Sequence of chain 1.B:
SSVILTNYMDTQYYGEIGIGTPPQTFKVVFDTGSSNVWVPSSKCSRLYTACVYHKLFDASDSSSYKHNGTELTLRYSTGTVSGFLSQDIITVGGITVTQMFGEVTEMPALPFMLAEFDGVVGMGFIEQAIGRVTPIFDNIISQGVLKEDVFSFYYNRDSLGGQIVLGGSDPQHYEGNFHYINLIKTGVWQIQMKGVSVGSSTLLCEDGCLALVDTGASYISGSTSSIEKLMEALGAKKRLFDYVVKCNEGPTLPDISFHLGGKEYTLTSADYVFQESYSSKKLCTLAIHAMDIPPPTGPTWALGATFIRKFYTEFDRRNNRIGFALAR

The small molecule below binds the protein below.
Small molecule (SMILES): COC(=O)Cn1ccc2ccc(OC[C@H]3CNCC(=O)N3c3ccc(OCCCOCc4ccccc4OC)cc3)cc21

Binding-site contacts:
Ligand atom C33 contacts residue VAL104 of chain 1.B at 3.4 Å (hydrophobic).
Ligand atom C19 contacts residue ALA222 of chain 1.B at 3.1 Å (hydrophobic).
Ligand atom C19 contacts residue GLY221 of chain 1.B at 3.5 Å.
Ligand atom C7 contacts residue PRO40 of chain 1.B at 3.4 Å (hydrophobic).
Ligand atom C21 contacts residue ASP31 of chain 1.B at 3.5 Å.
Ligand atom C22 contacts residue ASP219 of chain 1.B at 3.4 Å.
Ligand atom C31 contacts residue TRP38 of chain 1.B at 3.5 Å (hydrophobic).
Ligand atom O4 contacts residue THR11 of chain 1.B at 2.2 Å (h-bond).
Ligand atom C22 contacts residue ASP31 of chain 1.B at 3.3 Å.
Ligand atom C6 contacts residue PHE117 of chain 1.B at 3.4 Å (hydrophobic).
Ligand atom C18 contacts residue THR11 of chain 1.B at 3.0 Å.
Ligand atom C1 contacts residue VAL120 of chain 1.B at 3.4 Å (hydrophobic).
Ligand atom C2 contacts residue PHE112 of chain 1.B at 3.5 Å (hydrophobic).
Ligand atom C4 contacts residue PHE112 of chain 1.B at 3.5 Å (hydrophobic).
Ligand atom C19 contacts residue SER223 of chain 1.B at 3.4 Å.
Ligand atom C8 contacts residue MET107 of chain 1.B at 3.1 Å (hydrophobic).
Ligand atom C5 contacts residue ASP118 of chain 1.B at 3.6 Å.
Ligand atom C15 contacts residue GLN12 of chain 1.B at 3.3 Å.
Ligand atom N2 contacts residue ASP31 of chain 1.B at 2.6 Å (salt-bridge).
Ligand atom O1 contacts residue PHE112 of chain 1.B at 3.1 Å.
Ligand atom C23 contacts residue ASP31 of chain 1.B at 3.1 Å.
Ligand atom O4 contacts residue GLN12 of chain 1.B at 2.7 Å.
Ligand atom C7 contacts residue ASP118 of chain 1.B at 3.0 Å.
Ligand atom C6 contacts residue ASP118 of chain 1.B at 3.2 Å.
Ligand atom C20 contacts residue ASP31 of chain 1.B at 3.3 Å.
Ligand atom O2 contacts residue VAL104 of chain 1.B at 3.5 Å.
Ligand atom C1 contacts residue PHE117 of chain 1.B at 3.4 Å (hydrophobic).
Ligand atom C17 contacts residue GLY221 of chain 1.B at 3.1 Å.
Ligand atom N2 contacts residue ASP219 of chain 1.B at 2.7 Å (salt-bridge).
Ligand atom C18 contacts residue GLY221 of chain 1.B at 3.4 Å.
Ligand atom O3 contacts residue ALA222 of chain 1.B at 3.4 Å.
Ligand atom C16 contacts residue GLN12 of chain 1.B at 3.5 Å.
Ligand atom C8 contacts residue ASP118 of chain 1.B at 3.3 Å.
Ligand atom O3 contacts residue GLY221 of chain 1.B at 2.6 Å (h-bond).
Ligand atom N3 contacts residue ASP31 of chain 1.B at 3.1 Å (salt-bridge).
Ligand atom C6 contacts residue PHE112 of chain 1.B at 3.5 Å (hydrophobic).
Ligand atom C32 contacts residue TRP38 of chain 1.B at 3.4 Å (hydrophobic).
Ligand atom C6 contacts residue HIS54 of chain 1.B at 3.4 Å.
Ligand atom C5 contacts residue PHE117 of chain 1.B at 3.5 Å (hydrophobic).
Ligand atom O3 contacts residue SER223 of chain 1.B at 3.5 Å (h-bond).